Sequence of chain 1.N:
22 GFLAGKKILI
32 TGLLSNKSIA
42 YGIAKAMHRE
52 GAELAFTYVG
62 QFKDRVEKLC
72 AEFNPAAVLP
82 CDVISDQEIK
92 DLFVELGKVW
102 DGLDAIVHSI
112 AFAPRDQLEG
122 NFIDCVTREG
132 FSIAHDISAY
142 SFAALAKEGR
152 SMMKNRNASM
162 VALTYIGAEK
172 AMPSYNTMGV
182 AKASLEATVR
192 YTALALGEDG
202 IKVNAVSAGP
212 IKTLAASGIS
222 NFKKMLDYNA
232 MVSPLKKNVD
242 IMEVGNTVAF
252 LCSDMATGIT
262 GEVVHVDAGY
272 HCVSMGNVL

Sequence of chain 1.P:
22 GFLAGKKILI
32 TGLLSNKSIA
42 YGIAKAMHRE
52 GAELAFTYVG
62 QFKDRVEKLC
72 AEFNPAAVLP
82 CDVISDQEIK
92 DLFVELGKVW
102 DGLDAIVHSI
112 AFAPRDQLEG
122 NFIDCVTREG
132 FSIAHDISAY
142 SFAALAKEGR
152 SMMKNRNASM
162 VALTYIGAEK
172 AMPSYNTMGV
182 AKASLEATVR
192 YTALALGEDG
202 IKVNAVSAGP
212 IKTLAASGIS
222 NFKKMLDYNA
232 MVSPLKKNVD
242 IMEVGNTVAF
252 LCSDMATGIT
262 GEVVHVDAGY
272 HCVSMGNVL

Binding-site contacts:
Ligand atom C11 contacts residue NAD1 of chain 1.QA at 3.6 Å.
Ligand atom C20 contacts residue ALA216 of chain 1.N at 4.0 Å (hydrophobic).
Ligand atom C3 contacts residue TYR166 of chain 1.N at 3.3 Å (hydrophobic).
Ligand atom C9 contacts residue PHE223 of chain 1.N at 4.1 Å (hydrophobic).
Ligand atom C15 contacts residue ALA216 of chain 1.N at 4.0 Å (hydrophobic).
Ligand atom C5 contacts residue NAD1 of chain 1.QA at 4.0 Å.
Ligand atom C13 contacts residue TYR176 of chain 1.N at 3.9 Å (hydrophobic).
Ligand atom C9 contacts residue NAD1 of chain 1.QA at 3.6 Å.
Ligand atom C5 contacts residue TYR176 of chain 1.N at 4.0 Å (hydrophobic).
Ligand atom CL1 contacts residue MET226 of chain 1.N at 3.4 Å.
Ligand atom C16 contacts residue ALA112 of chain 1.N at 4.0 Å (hydrophobic).
Ligand atom C18 contacts residue LEU119 of chain 1.N at 4.1 Å (hydrophobic).
Ligand atom C7 contacts residue TYR176 of chain 1.N at 3.5 Å (hydrophobic).
Ligand atom C3 contacts residue PHE223 of chain 1.N at 4.0 Å (hydrophobic).
Ligand atom N12 contacts residue NAD1 of chain 1.QA at 2.7 Å (h-bond).
Ligand atom N12 contacts residue TYR176 of chain 1.N at 3.1 Å (h-bond).
Ligand atom CL1 contacts residue TYR166 of chain 1.N at 3.6 Å.
Ligand atom CL1 contacts residue MET276 of chain 1.P at 3.4 Å.
Ligand atom CL8 contacts residue SER175 of chain 1.N at 3.7 Å.
Ligand atom C16 contacts residue PHE113 of chain 1.N at 3.6 Å (hydrophobic).
Ligand atom C14 contacts residue ALA112 of chain 1.N at 3.8 Å (hydrophobic).
Ligand atom CL8 contacts residue ILE220 of chain 1.N at 3.8 Å.
Ligand atom C18 contacts residue ALA216 of chain 1.N at 2.8 Å (hydrophobic).
Ligand atom C5 contacts residue PHE223 of chain 1.N at 3.7 Å (hydrophobic).
Ligand atom C4 contacts residue TYR166 of chain 1.N at 4.1 Å (hydrophobic).
Ligand atom C11 contacts residue TYR176 of chain 1.N at 3.4 Å (hydrophobic).
Ligand atom C2 contacts residue TYR166 of chain 1.N at 3.9 Å (hydrophobic).
Ligand atom C4 contacts residue NAD1 of chain 1.QA at 3.5 Å.
Ligand atom CL8 contacts residue TYR176 of chain 1.N at 3.7 Å.
Ligand atom C16 contacts residue ALA114 of chain 1.N at 3.9 Å (hydrophobic).
Ligand atom C2 contacts residue TYR176 of chain 1.N at 3.9 Å (hydrophobic).
Ligand atom C19 contacts residue ALA216 of chain 1.N at 3.2 Å (hydrophobic).
Ligand atom C14 contacts residue NAD1 of chain 1.QA at 4.0 Å.
Ligand atom C2 contacts residue MET226 of chain 1.N at 3.9 Å (hydrophobic).
Ligand atom C6 contacts residue TYR176 of chain 1.N at 3.7 Å (hydrophobic).
Ligand atom C4 contacts residue PHE223 of chain 1.N at 3.6 Å (hydrophobic).
Ligand atom C6 contacts residue ILE220 of chain 1.N at 3.7 Å (hydrophobic).
Ligand atom C13 contacts residue NAD1 of chain 1.QA at 3.6 Å.
Ligand atom N10 contacts residue TYR176 of chain 1.N at 3.9 Å.
Ligand atom C17 contacts residue ALA216 of chain 1.N at 3.4 Å (hydrophobic).

This small molecule binds to this protein.
Small molecule (SMILES): Cc1cc2ncn(Cc3ccc(Cl)c(Cl)c3)c2cc1C